Sequence of chain 1.B:
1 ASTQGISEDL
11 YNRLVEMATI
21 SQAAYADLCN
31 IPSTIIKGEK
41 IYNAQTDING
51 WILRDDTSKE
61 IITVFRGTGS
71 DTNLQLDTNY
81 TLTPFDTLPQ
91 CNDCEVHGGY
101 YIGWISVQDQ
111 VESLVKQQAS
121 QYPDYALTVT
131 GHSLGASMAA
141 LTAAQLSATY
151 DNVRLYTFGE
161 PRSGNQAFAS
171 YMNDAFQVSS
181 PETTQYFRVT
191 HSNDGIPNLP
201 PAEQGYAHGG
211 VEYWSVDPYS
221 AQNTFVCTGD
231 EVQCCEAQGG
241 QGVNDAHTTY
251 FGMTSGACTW

Binding-site contacts:
Ligand atom N2 contacts residue THR83 of chain 1.B at 3.5 Å (h-bond).
Ligand atom C2 contacts residue ASN79 of chain 1.B at 2.5 Å.
Ligand atom C8 contacts residue LEU82 of chain 1.B at 3.1 Å (hydrophobic).
Ligand atom C1 contacts residue THR81 of chain 1.B at 4.3 Å.
Ligand atom O7 contacts residue ASN79 of chain 1.B at 4.2 Å.
Ligand atom C7 contacts residue ASN79 of chain 1.B at 3.8 Å.
Ligand atom O5 contacts residue GLY98 of chain 1.B at 3.4 Å.
Ligand atom C5 contacts residue GLY98 of chain 1.B at 4.1 Å.
Ligand atom O5 contacts residue ASN79 of chain 1.B at 2.3 Å (h-bond).
Ligand atom C2 contacts residue THR83 of chain 1.B at 4.5 Å.
Ligand atom C7 contacts residue THR81 of chain 1.B at 3.9 Å.
Ligand atom O6 contacts residue GLY98 of chain 1.B at 2.9 Å (h-bond).
Ligand atom O7 contacts residue THR81 of chain 1.B at 3.8 Å.
Ligand atom C4 contacts residue ASN79 of chain 1.B at 4.3 Å.
Ligand atom N2 contacts residue ASN79 of chain 1.B at 2.9 Å (h-bond).
Ligand atom C7 contacts residue THR83 of chain 1.B at 4.2 Å.
Ligand atom C6 contacts residue THR83 of chain 1.B at 3.5 Å.
Ligand atom O5 contacts residue THR81 of chain 1.B at 4.2 Å.
Ligand atom C5 contacts residue THR81 of chain 1.B at 4.1 Å.
Ligand atom O5 contacts residue GLY99 of chain 1.B at 4.0 Å.
Ligand atom C7 contacts residue LEU82 of chain 1.B at 4.3 Å (hydrophobic).
Ligand atom C5 contacts residue ASN79 of chain 1.B at 3.6 Å.
Ligand atom O6 contacts residue ILE102 of chain 1.B at 3.9 Å.
Ligand atom C8 contacts residue THR81 of chain 1.B at 3.8 Å.
Ligand atom C6 contacts residue GLY98 of chain 1.B at 3.5 Å.
Ligand atom C8 contacts residue THR83 of chain 1.B at 3.8 Å.
Ligand atom C3 contacts residue ASN79 of chain 1.B at 3.8 Å.
Ligand atom O6 contacts residue TYR101 of chain 1.B at 4.1 Å.
Ligand atom C1 contacts residue ASN79 of chain 1.B at 1.5 Å.
Ligand atom C1 contacts residue GLY98 of chain 1.B at 4.4 Å.
Ligand atom O6 contacts residue THR83 of chain 1.B at 3.6 Å.
Ligand atom C6 contacts residue THR81 of chain 1.B at 4.2 Å.

A small-molecule ligand and the protein it binds are described below.
Small molecule (SMILES): CC(=O)N[C@H]1[C@H](O[C@H]2[C@H](O)[C@@H](NC(C)=O)CO[C@@H]2CO)O[C@H](CO)[C@@H](O[C@@H]2O[C@H](CO)[C@@H](O)[C@H](O)[C@@H]2O)[C@@H]1O